Sequence of chain 43.E:
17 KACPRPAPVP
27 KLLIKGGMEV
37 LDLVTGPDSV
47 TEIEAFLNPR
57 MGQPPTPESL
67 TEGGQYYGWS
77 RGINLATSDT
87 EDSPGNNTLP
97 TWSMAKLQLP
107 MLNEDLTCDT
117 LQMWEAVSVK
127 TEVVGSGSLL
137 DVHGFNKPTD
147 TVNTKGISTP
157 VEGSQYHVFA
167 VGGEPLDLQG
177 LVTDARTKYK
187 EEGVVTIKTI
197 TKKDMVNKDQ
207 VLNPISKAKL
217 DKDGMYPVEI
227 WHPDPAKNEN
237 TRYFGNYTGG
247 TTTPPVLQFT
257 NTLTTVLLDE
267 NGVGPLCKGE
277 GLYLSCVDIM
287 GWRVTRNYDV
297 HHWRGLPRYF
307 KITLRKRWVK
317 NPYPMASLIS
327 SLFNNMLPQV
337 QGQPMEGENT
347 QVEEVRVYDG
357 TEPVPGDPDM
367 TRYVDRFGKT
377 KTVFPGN

Binding-site contacts:
Ligand atom C6 contacts residue THR94 of chain 43.D at 4.3 Å.
Ligand atom O1A contacts residue LYS186 of chain 43.D at 4.3 Å.
Ligand atom C4 contacts residue VAL296 of chain 43.D at 4.2 Å (hydrophobic).
Ligand atom C6 contacts residue ASN93 of chain 43.D at 3.4 Å.
Ligand atom O6 contacts residue ASN93 of chain 43.D at 3.6 Å (h-bond).
Ligand atom O1A contacts residue GLY78 of chain 43.D at 3.8 Å.
Ligand atom C4 contacts residue GLY78 of chain 43.D at 3.9 Å.
Ligand atom O8 contacts residue ARG77 of chain 43.D at 3.5 Å (salt-bridge).
Ligand atom C2 contacts residue GLY78 of chain 43.D at 4.2 Å.
Ligand atom O1B contacts residue ARG77 of chain 43.D at 2.4 Å (salt-bridge).
Ligand atom C3 contacts residue HIS298 of chain 43.D at 3.8 Å.
Ligand atom O4 contacts residue ASN80 of chain 43.D at 4.1 Å.
Ligand atom C1 contacts residue ARG77 of chain 43.D at 3.1 Å.
Ligand atom O8 contacts residue TYR72 of chain 43.D at 3.4 Å (h-bond).
Ligand atom C4 contacts residue ARG77 of chain 43.D at 4.0 Å.
Ligand atom C2 contacts residue ARG77 of chain 43.D at 4.0 Å.
Ligand atom C5 contacts residue ASN93 of chain 43.D at 4.1 Å.
Ligand atom C10 contacts residue TYR72 of chain 43.D at 4.0 Å (hydrophobic).
Ligand atom C3 contacts residue VAL296 of chain 43.D at 3.6 Å (hydrophobic).
Ligand atom C3 contacts residue ARG77 of chain 43.D at 3.3 Å.
Ligand atom C6 contacts residue ASN80 of chain 43.D at 4.3 Å.
Ligand atom O3 contacts residue GLY78 of chain 43.D at 3.7 Å.
Ligand atom C11 contacts residue TYR72 of chain 43.D at 4.2 Å (hydrophobic).
Ligand atom C3 contacts residue GLY78 of chain 43.D at 3.8 Å.
Ligand atom C4 contacts residue HIS298 of chain 43.D at 3.7 Å.
Ligand atom C5 contacts residue TYR72 of chain 43.D at 3.5 Å (hydrophobic).
Ligand atom O1B contacts residue TYR72 of chain 43.D at 4.0 Å.
Ligand atom O4 contacts residue VAL296 of chain 43.D at 3.9 Å.
Ligand atom O4 contacts residue GLY78 of chain 43.D at 3.4 Å (h-bond).
Ligand atom C1 contacts residue TYR72 of chain 43.D at 3.8 Å (hydrophobic).
Ligand atom O4 contacts residue THR291 of chain 43.D at 3.9 Å.
Ligand atom N5 contacts residue TYR72 of chain 43.D at 2.9 Å (h-bond).
Ligand atom O4 contacts residue HIS298 of chain 43.D at 2.7 Å (h-bond).
Ligand atom O4 contacts residue TYR72 of chain 43.D at 3.7 Å.
Ligand atom C4 contacts residue TYR72 of chain 43.D at 3.4 Å (hydrophobic).
Ligand atom C6 contacts residue TYR72 of chain 43.D at 3.7 Å (hydrophobic).
Ligand atom O1A contacts residue TYR72 of chain 43.D at 3.4 Å.
Ligand atom O1A contacts residue ARG77 of chain 43.D at 2.7 Å (salt-bridge).
Ligand atom O4 contacts residue ARG77 of chain 43.D at 4.2 Å.
Ligand atom C8 contacts residue ARG77 of chain 43.D at 4.2 Å.

This small molecule binds to this protein.
Small molecule (SMILES): CC(=O)N[C@@H]1[C@@H](O[C@@H]2O[C@H](CO)[C@H](O)[C@H](O[C@]3(C(=O)O)C[C@H](O)[C@@H](NC(C)=O)[C@H]([C@H](O)[C@H](O)CO)O3)[C@H]2O)[C@H](O)[C@@H](CO[C@]2(C(=O)O)C[C@H](O)[C@@H](NC(C)=O)[C@H]([C@H](O)[C@H](O)CO)O2)O[C@H]1O

Sequence of chain 43.D:
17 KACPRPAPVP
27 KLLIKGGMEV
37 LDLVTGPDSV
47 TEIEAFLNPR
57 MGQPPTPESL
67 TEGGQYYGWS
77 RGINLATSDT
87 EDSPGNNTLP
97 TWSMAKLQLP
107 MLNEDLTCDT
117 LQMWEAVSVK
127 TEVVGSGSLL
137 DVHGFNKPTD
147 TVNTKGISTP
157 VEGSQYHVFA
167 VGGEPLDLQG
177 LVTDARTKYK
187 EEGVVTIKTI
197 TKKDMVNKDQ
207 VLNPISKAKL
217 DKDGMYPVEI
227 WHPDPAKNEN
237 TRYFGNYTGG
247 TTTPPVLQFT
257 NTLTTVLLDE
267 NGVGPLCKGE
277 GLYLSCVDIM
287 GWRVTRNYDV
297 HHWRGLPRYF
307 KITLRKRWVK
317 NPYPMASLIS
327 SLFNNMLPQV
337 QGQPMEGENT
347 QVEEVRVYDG